Binding-site contacts:
Ligand atom C4 contacts residue HIS10 of chain 3.B at 3.7 Å.
Ligand atom C6 contacts residue LEU6 of chain 1.B at 3.7 Å (hydrophobic).
Ligand atom C7 contacts residue HIS5 of chain 1.B at 3.7 Å.
Ligand atom C1 contacts residue CYS6 of chain 3.A at 3.7 Å (hydrophobic).
Ligand atom C7 contacts residue ALA14 of chain 3.B at 3.6 Å (hydrophobic).
Ligand atom C1 contacts residue HIS5 of chain 1.B at 4.0 Å.
Ligand atom C6 contacts residue HIS5 of chain 1.B at 4.3 Å.
Ligand atom C5 contacts residue HIS5 of chain 1.B at 4.3 Å.
Ligand atom C6 contacts residue CYS7 of chain 3.B at 4.3 Å (hydrophobic).
Ligand atom C3 contacts residue LEU17 of chain 1.D at 4.4 Å (hydrophobic).
Ligand atom C7 contacts residue LEU17 of chain 1.D at 3.0 Å (hydrophobic).
Ligand atom C3 contacts residue ALA14 of chain 3.B at 4.4 Å (hydrophobic).
Ligand atom C4 contacts residue HIS5 of chain 1.B at 4.0 Å.
Ligand atom C7 contacts residue LEU16 of chain 3.A at 4.1 Å (hydrophobic).
Ligand atom O1 contacts residue SER9 of chain 3.A at 3.9 Å.
Ligand atom C6 contacts residue LEU11 of chain 3.B at 4.4 Å (hydrophobic).
Ligand atom O1 contacts residue VAL2 of chain 1.B at 4.2 Å.
Ligand atom C6 contacts residue CYS6 of chain 3.A at 4.0 Å (hydrophobic).
Ligand atom C2 contacts residue CYS11 of chain 3.A at 3.8 Å (hydrophobic).
Ligand atom C1 contacts residue LEU11 of chain 3.B at 4.3 Å (hydrophobic).
Ligand atom O1 contacts residue CYS7 of chain 3.A at 4.2 Å.
Ligand atom O1 contacts residue CYS11 of chain 3.A at 3.2 Å (h-bond).
Ligand atom C5 contacts residue HIS10 of chain 3.B at 3.6 Å.
Ligand atom C3 contacts residue HIS5 of chain 1.B at 3.7 Å.
Ligand atom O1 contacts residue ILE10 of chain 3.A at 4.0 Å.
Ligand atom C2 contacts residue HIS5 of chain 1.B at 3.6 Å.
Ligand atom C1 contacts residue CYS11 of chain 3.A at 4.2 Å (hydrophobic).
Ligand atom C5 contacts residue LEU6 of chain 1.B at 3.0 Å (hydrophobic).
Ligand atom O1 contacts residue CYS6 of chain 3.A at 2.6 Å (h-bond).
Ligand atom C4 contacts residue LEU6 of chain 1.B at 4.0 Å (hydrophobic).

Sequence of chain 3.A:
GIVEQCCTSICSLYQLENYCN

Sequence of chain 1.B:
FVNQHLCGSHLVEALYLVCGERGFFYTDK

This small molecule binds to this protein.
Small molecule (SMILES): Cc1cccc(O)c1

Sequence of chain 3.B:
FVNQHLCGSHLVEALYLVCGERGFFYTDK

Sequence of chain 1.D:
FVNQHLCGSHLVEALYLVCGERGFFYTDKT